Binding-site contacts:
Ligand atom O5 contacts residue THR637 of chain 1.G at 4.3 Å.
Ligand atom C4 contacts residue ASN635 of chain 1.G at 4.3 Å.
Ligand atom C5 contacts residue ASN635 of chain 1.G at 3.8 Å.
Ligand atom O5 contacts residue ASN635 of chain 1.G at 2.5 Å (h-bond).
Ligand atom O6 contacts residue THR637 of chain 1.G at 4.4 Å.
Ligand atom C3 contacts residue ASN635 of chain 1.G at 3.9 Å.
Ligand atom C8 contacts residue ASN635 of chain 1.G at 4.3 Å.
Ligand atom N2 contacts residue ASN635 of chain 1.G at 2.9 Å (h-bond).
Ligand atom C1 contacts residue ASN635 of chain 1.G at 1.5 Å.
Ligand atom C8 contacts residue GLN663 of chain 1.G at 3.7 Å.
Ligand atom C7 contacts residue ASN635 of chain 1.G at 3.2 Å.
Ligand atom C2 contacts residue ASN635 of chain 1.G at 2.5 Å.
Ligand atom O7 contacts residue ASN635 of chain 1.G at 3.1 Å (h-bond).
Ligand atom C1 contacts residue THR637 of chain 1.G at 4.5 Å.

Sequence of chain 1.G:
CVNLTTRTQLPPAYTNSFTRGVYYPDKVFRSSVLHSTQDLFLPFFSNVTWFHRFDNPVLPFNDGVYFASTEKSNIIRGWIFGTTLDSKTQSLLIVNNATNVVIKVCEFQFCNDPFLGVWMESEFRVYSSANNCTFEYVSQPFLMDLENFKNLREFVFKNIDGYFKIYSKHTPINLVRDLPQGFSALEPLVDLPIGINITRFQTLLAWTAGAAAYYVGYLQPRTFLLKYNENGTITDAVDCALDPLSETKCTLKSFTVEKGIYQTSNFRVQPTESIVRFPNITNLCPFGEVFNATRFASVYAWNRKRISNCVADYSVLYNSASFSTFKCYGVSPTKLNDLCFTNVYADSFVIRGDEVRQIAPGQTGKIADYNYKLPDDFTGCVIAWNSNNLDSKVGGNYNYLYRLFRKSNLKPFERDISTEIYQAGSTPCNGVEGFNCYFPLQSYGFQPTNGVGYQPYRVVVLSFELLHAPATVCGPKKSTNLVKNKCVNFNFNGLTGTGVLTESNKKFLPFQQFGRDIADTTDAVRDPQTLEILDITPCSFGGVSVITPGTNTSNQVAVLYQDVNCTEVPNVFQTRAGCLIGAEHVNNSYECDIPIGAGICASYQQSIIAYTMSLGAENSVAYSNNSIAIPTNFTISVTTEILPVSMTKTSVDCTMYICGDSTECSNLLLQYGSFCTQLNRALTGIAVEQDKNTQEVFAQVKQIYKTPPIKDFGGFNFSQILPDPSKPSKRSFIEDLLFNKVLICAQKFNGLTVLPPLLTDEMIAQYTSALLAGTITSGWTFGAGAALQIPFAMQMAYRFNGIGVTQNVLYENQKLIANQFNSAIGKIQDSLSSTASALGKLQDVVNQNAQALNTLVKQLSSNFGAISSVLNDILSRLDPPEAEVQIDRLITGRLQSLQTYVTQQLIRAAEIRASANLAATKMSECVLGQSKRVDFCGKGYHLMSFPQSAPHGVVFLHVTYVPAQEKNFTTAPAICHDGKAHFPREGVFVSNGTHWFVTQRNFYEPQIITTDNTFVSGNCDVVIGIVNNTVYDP

A small-molecule ligand and the protein it binds are described below.
Small molecule (SMILES): CC(=O)N[C@@H]1[C@@H](O)[C@H](O)[C@@H](CO)O[C@H]1O